This small molecule binds to this protein.
Small molecule (SMILES): CC(=O)N[C@H]1[C@H](O[C@H]2[C@H](O)[C@@H](NC(C)=O)CO[C@@H]2CO[C@@H]2O[C@@H](C)[C@@H](O)[C@@H](O)[C@@H]2O)O[C@H](CO)[C@@H](O)[C@@H]1O

Sequence of chain 2.A:
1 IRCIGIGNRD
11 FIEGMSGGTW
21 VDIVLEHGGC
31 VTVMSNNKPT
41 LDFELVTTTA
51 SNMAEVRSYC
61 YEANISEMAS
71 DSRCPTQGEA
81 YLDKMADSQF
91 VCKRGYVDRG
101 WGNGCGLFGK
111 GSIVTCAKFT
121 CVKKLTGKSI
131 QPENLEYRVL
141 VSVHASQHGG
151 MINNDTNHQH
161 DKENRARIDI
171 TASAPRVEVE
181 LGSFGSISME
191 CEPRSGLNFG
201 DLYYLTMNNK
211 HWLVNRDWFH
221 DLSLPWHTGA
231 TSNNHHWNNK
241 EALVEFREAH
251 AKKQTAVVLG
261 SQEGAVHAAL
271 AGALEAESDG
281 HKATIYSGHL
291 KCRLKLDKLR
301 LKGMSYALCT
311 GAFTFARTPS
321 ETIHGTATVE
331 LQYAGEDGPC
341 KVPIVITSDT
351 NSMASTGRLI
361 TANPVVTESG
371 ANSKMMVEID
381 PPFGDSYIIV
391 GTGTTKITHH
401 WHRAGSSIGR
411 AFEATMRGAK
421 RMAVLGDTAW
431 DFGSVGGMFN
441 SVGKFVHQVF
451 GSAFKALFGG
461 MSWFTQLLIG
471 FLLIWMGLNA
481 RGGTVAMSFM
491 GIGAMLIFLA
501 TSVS

Binding-site contacts:
Ligand atom C6 contacts residue MET151 of chain 2.A at 4.5 Å (hydrophobic).
Ligand atom C6 contacts residue THR156 of chain 2.A at 4.0 Å.
Ligand atom C4 contacts residue ASN154 of chain 2.A at 4.2 Å.
Ligand atom C1 contacts residue GLY150 of chain 2.A at 3.9 Å.
Ligand atom N2 contacts residue ASN154 of chain 2.A at 2.9 Å (h-bond).
Ligand atom C5 contacts residue ASN154 of chain 2.A at 3.6 Å.
Ligand atom O7 contacts residue ASN154 of chain 2.A at 4.0 Å.
Ligand atom O6 contacts residue MET151 of chain 2.A at 4.2 Å.
Ligand atom C2 contacts residue GLY150 of chain 2.A at 3.7 Å.
Ligand atom O7 contacts residue THR156 of chain 2.A at 4.5 Å.
Ligand atom O5 contacts residue ASN157 of chain 2.A at 4.3 Å.
Ligand atom O5 contacts residue THR156 of chain 2.A at 4.0 Å.
Ligand atom O7 contacts residue HIS148 of chain 2.A at 3.6 Å (h-bond).
Ligand atom N2 contacts residue GLY150 of chain 2.A at 3.5 Å (h-bond).
Ligand atom C3 contacts residue MET151 of chain 2.A at 4.0 Å (hydrophobic).
Ligand atom O5 contacts residue ASN154 of chain 2.A at 2.3 Å (h-bond).
Ligand atom C8 contacts residue THR156 of chain 2.A at 4.5 Å.
Ligand atom C2 contacts residue ASN154 of chain 2.A at 2.4 Å.
Ligand atom O5 contacts residue MET151 of chain 2.A at 3.9 Å.
Ligand atom C6 contacts residue ASP161 of chain 2.A at 3.6 Å.
Ligand atom O5 contacts residue THR156 of chain 2.A at 4.0 Å.
Ligand atom C5 contacts residue MET151 of chain 2.A at 3.8 Å (hydrophobic).
Ligand atom C8 contacts residue GLY150 of chain 2.A at 3.8 Å.
Ligand atom C1 contacts residue THR156 of chain 2.A at 4.3 Å.
Ligand atom C1 contacts residue MET151 of chain 2.A at 4.1 Å (hydrophobic).
Ligand atom O6 contacts residue THR156 of chain 2.A at 4.5 Å.
Ligand atom C7 contacts residue GLY150 of chain 2.A at 3.1 Å.
Ligand atom C3 contacts residue ASN154 of chain 2.A at 3.8 Å.
Ligand atom C5 contacts residue THR156 of chain 2.A at 4.2 Å.
Ligand atom C6 contacts residue ASN157 of chain 2.A at 3.5 Å.
Ligand atom C2 contacts residue MET151 of chain 2.A at 4.2 Å (hydrophobic).
Ligand atom C1 contacts residue ASN154 of chain 2.A at 1.4 Å.
Ligand atom C4 contacts residue MET151 of chain 2.A at 3.9 Å (hydrophobic).
Ligand atom C8 contacts residue ASN157 of chain 2.A at 3.9 Å.
Ligand atom O7 contacts residue GLY150 of chain 2.A at 2.9 Å (h-bond).
Ligand atom C7 contacts residue ASN154 of chain 2.A at 3.7 Å.
Ligand atom C6 contacts residue THR156 of chain 2.A at 3.7 Å.
Ligand atom C5 contacts residue THR156 of chain 2.A at 3.9 Å.